The small molecule below binds the protein below.
Small molecule (SMILES): CC(=O)N[C@H]1[C@H](O[C@H]2[C@H](O)[C@@H](NC(C)=O)CO[C@@H]2CO)O[C@H](CO)[C@@H](O[C@@H]2O[C@H](CO)[C@@H](O)[C@H](O)[C@@H]2O)[C@@H]1O

Sequence of chain 13.F:
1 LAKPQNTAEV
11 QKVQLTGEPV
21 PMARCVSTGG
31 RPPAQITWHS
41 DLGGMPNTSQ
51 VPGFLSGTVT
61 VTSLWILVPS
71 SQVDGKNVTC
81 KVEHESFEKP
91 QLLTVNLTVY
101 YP

Binding-site contacts:
Ligand atom C7 contacts residue ASN96 of chain 13.F at 3.5 Å.
Ligand atom O5 contacts residue ASN96 of chain 13.F at 2.2 Å (h-bond).
Ligand atom C4 contacts residue ASN96 of chain 13.F at 4.2 Å.
Ligand atom O7 contacts residue ASN77 of chain 13.F at 3.4 Å (h-bond).
Ligand atom C8 contacts residue ASN77 of chain 13.F at 3.7 Å.
Ligand atom C8 contacts residue GLY75 of chain 13.F at 2.5 Å.
Ligand atom C1 contacts residue ASN96 of chain 13.F at 1.4 Å.
Ligand atom O7 contacts residue NAG1 of chain 13.K at 3.4 Å.
Ligand atom C1 contacts residue GLY75 of chain 13.F at 3.9 Å.
Ligand atom N2 contacts residue ASN96 of chain 13.F at 3.1 Å (h-bond).
Ligand atom O7 contacts residue ASN96 of chain 13.F at 3.4 Å (h-bond).
Ligand atom C8 contacts residue NAG1 of chain 13.K at 4.3 Å.
Ligand atom O7 contacts residue GLY75 of chain 13.F at 4.0 Å.
Ligand atom C3 contacts residue GLY75 of chain 13.F at 4.4 Å.
Ligand atom C2 contacts residue ASN96 of chain 13.F at 2.6 Å.
Ligand atom C7 contacts residue NAG1 of chain 13.K at 4.3 Å.
Ligand atom C3 contacts residue ASN96 of chain 13.F at 3.8 Å.
Ligand atom C8 contacts residue LYS76 of chain 13.F at 4.0 Å.
Ligand atom N2 contacts residue GLY75 of chain 13.F at 2.6 Å (h-bond).
Ligand atom C5 contacts residue ASN96 of chain 13.F at 3.5 Å.
Ligand atom C7 contacts residue ASN77 of chain 13.F at 3.8 Å.
Ligand atom C2 contacts residue GLY75 of chain 13.F at 3.8 Å.
Ligand atom C7 contacts residue GLY75 of chain 13.F at 2.9 Å.